Sequence of chain 13.A:
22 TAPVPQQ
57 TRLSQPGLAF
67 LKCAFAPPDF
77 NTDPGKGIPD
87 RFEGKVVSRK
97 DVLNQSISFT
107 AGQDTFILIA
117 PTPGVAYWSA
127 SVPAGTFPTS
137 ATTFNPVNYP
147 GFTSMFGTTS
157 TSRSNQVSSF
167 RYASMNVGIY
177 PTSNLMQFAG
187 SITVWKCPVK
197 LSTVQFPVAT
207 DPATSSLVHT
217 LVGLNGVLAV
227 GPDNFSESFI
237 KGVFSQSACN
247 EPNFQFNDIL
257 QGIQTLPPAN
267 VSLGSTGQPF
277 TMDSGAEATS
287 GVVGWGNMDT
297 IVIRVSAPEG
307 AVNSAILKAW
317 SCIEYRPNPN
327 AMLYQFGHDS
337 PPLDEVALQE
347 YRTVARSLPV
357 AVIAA

The small molecule below binds the protein below.
Small molecule (SMILES): CC[C@H](C)[C@@H](C=O)NC(=O)[C@H](CO)NC(=O)[C@H](CCCCN)NC(=O)[C@@H](N)C(C)C

Binding-site contacts:
Ligand atom CD1 contacts residue THR349 of chain 13.A at 4.3 Å.
Ligand atom CG2 contacts residue PHE71 of chain 13.A at 4.0 Å (hydrophobic).